The protein below binds the small molecule below.
Small molecule (SMILES): CC(=O)N[C@@H]1[C@@H](O)[C@H](O)[C@@H](CO)O[C@H]1O

Binding-site contacts:
Ligand atom O5 contacts residue ASN457 of chain 2.A at 2.4 Å (h-bond).
Ligand atom C5 contacts residue ASN457 of chain 2.A at 3.6 Å.
Ligand atom C4 contacts residue GLU455 of chain 2.A at 4.3 Å.
Ligand atom O5 contacts residue GLU455 of chain 2.A at 3.0 Å (salt-bridge).
Ligand atom C5 contacts residue GLU455 of chain 2.A at 3.9 Å.
Ligand atom C2 contacts residue GLU455 of chain 2.A at 4.2 Å.
Ligand atom C2 contacts residue ASN457 of chain 2.A at 2.6 Å.
Ligand atom C6 contacts residue GLU455 of chain 2.A at 4.0 Å.
Ligand atom C4 contacts residue ASN457 of chain 2.A at 4.3 Å.
Ligand atom C7 contacts residue ASN457 of chain 2.A at 4.2 Å.
Ligand atom C1 contacts residue GLU455 of chain 2.A at 3.8 Å.
Ligand atom C1 contacts residue ASN457 of chain 2.A at 1.4 Å.
Ligand atom C3 contacts residue ASN457 of chain 2.A at 3.9 Å.
Ligand atom O6 contacts residue GLU455 of chain 2.A at 4.3 Å.
Ligand atom N2 contacts residue ASN457 of chain 2.A at 3.1 Å (h-bond).

Sequence of chain 2.A:
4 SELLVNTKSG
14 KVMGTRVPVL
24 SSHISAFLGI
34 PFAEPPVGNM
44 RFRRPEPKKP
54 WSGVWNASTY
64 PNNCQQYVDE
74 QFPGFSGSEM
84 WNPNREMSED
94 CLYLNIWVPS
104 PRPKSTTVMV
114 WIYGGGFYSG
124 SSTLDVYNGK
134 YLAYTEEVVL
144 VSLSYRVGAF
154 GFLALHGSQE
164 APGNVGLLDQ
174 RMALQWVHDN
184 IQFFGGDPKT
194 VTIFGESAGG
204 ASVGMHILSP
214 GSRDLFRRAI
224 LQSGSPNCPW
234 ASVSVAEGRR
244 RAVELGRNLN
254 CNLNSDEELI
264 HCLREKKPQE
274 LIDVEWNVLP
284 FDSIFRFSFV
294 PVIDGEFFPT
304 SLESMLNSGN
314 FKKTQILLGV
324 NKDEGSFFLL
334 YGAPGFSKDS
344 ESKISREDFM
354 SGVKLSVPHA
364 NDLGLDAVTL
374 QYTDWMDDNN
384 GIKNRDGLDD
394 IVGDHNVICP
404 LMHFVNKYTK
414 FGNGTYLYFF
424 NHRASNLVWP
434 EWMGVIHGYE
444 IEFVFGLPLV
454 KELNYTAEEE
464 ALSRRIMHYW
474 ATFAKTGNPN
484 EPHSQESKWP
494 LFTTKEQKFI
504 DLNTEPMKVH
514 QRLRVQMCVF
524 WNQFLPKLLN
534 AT